Binding-site contacts:
Ligand atom N contacts residue HIS269 of chain 1.A at 4.3 Å.
Ligand atom OXT contacts residue HIS271 of chain 1.A at 4.2 Å.
Ligand atom N contacts residue LYS270 of chain 1.A at 3.7 Å.
Ligand atom OXT contacts residue HIS269 of chain 1.A at 2.8 Å (h-bond).
Ligand atom O contacts residue HIS269 of chain 1.A at 2.9 Å (h-bond).
Ligand atom O contacts residue LYS270 of chain 1.A at 3.9 Å.
Ligand atom C contacts residue HIS269 of chain 1.A at 2.8 Å.
Ligand atom CA contacts residue LYS270 of chain 1.A at 4.0 Å.
Ligand atom CA contacts residue HIS269 of chain 1.A at 3.2 Å.
Ligand atom O contacts residue HIS271 of chain 1.A at 4.5 Å.
Ligand atom C contacts residue LYS270 of chain 1.A at 4.3 Å.

Sequence of chain 1.A:
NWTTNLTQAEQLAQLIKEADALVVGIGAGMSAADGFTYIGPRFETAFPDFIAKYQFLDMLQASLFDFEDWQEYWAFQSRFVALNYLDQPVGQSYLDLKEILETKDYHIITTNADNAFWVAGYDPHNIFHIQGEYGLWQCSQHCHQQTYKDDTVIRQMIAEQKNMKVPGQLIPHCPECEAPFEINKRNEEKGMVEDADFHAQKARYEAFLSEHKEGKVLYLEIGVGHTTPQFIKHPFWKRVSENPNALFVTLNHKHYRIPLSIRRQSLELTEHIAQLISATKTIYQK

The protein below binds the small molecule below.
Small molecule (SMILES): NCC(=O)O